Sequence of chain 1.D:
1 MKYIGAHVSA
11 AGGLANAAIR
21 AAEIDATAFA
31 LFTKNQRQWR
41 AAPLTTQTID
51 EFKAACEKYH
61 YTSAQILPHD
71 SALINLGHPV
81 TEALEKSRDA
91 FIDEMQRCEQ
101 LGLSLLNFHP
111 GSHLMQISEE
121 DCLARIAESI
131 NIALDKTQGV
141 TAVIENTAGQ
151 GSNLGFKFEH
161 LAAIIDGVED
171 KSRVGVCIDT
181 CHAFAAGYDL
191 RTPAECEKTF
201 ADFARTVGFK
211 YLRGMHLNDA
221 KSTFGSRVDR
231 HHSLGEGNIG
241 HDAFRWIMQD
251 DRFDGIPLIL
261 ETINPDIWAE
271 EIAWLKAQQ

This protein binds this small molecule.
Small molecule (SMILES): Cc1cn([C@H]2C[C@H](O[P](=O)(O)OC[C@H]3O[C@@H](n4cnc5c(N)ncnc54)C[C@@H]3O[P](=O)(O)OC[C@H]3O[C@@H](n4cc(C)c(=O)[nH]c4=O)C[C@@H]3O[P](=O)(O)OC[C@H]3O[C@@H](n4ccc(N)nc4=O)C[C@@H]3O[P](=O)(O)OC[C@H]3O[C@@H](n4cc(C)c(=O)[nH]c4=O)C[C@@H]3O)[C@@H](CO[P](=O)(O)O[C@H]3C[C@H](n4cnc5c(N)ncnc54)O[C@@H]3CO)O2)c(=O)[nH]c1=O

Binding-site contacts:
Ligand atom C6 contacts residue DA2 of chain 1.B at 3.2 Å.
Ligand atom C4' contacts residue ASP229 of chain 1.D at 3.7 Å.
Ligand atom N4 contacts residue ARG37 of chain 1.D at 4.2 Å.
Ligand atom P contacts residue HIS231 of chain 1.D at 4.3 Å.
Ligand atom OP1 contacts residue ASP229 of chain 1.D at 4.4 Å.
Ligand atom C3' contacts residue HIS231 of chain 1.D at 3.7 Å.
Ligand atom C2' contacts residue 3DR1 of chain 1.B at 3.6 Å.
Ligand atom O3' contacts residue HIS231 of chain 1.D at 3.5 Å (h-bond).
Ligand atom OP1 contacts residue ARG230 of chain 1.D at 3.6 Å.
Ligand atom O3' contacts residue ZN1 of chain 1.G at 2.2 Å.
Ligand atom C5' contacts residue ASP229 of chain 1.D at 3.0 Å.
Ligand atom C5 contacts residue DA2 of chain 1.B at 3.5 Å.
Ligand atom C1' contacts residue DA2 of chain 1.B at 4.3 Å.
Ligand atom O5' contacts residue ASP229 of chain 1.D at 4.3 Å.
Ligand atom O3' contacts residue 3DR1 of chain 1.B at 2.6 Å (h-bond).
Ligand atom OP1 contacts residue ILE263 of chain 1.D at 4.1 Å.
Ligand atom O4 contacts residue ARG37 of chain 1.D at 4.0 Å.
Ligand atom O4' contacts residue ARG230 of chain 1.D at 4.0 Å.
Ligand atom C3' contacts residue 3DR1 of chain 1.B at 3.5 Å.
Ligand atom C4' contacts residue ARG230 of chain 1.D at 3.8 Å.
Ligand atom C4 contacts residue DA2 of chain 1.B at 4.4 Å.
Ligand atom O3' contacts residue ARG230 of chain 1.D at 3.6 Å.
Ligand atom C7 contacts residue DA2 of chain 1.B at 3.6 Å.
Ligand atom OP1 contacts residue HIS231 of chain 1.D at 2.9 Å (h-bond).
Ligand atom O3' contacts residue HIS182 of chain 1.D at 4.0 Å.
Ligand atom OP2 contacts residue ILE263 of chain 1.D at 4.3 Å.
Ligand atom N1 contacts residue DA2 of chain 1.B at 3.9 Å.
Ligand atom C1' contacts residue 3DR1 of chain 1.B at 4.4 Å.
Ligand atom C3' contacts residue ZN1 of chain 1.G at 3.2 Å.
Ligand atom C5' contacts residue ZN1 of chain 1.G at 4.4 Å.
Ligand atom C3' contacts residue ASP229 of chain 1.D at 3.9 Å.
Ligand atom C2' contacts residue DA2 of chain 1.B at 3.6 Å.
Ligand atom O5' contacts residue HIS231 of chain 1.D at 4.4 Å.
Ligand atom C5' contacts residue HIS231 of chain 1.D at 4.2 Å.
Ligand atom C5' contacts residue ARG230 of chain 1.D at 4.3 Å.
Ligand atom C4' contacts residue ZN1 of chain 1.G at 3.9 Å.
Ligand atom O3' contacts residue ASP229 of chain 1.D at 2.8 Å (salt-bridge).
Ligand atom C4' contacts residue HIS231 of chain 1.D at 4.3 Å.
Ligand atom C5 contacts residue GLN36 of chain 1.D at 4.4 Å.
Ligand atom C3' contacts residue ARG230 of chain 1.D at 4.5 Å.